Sequence of chain 50.A:
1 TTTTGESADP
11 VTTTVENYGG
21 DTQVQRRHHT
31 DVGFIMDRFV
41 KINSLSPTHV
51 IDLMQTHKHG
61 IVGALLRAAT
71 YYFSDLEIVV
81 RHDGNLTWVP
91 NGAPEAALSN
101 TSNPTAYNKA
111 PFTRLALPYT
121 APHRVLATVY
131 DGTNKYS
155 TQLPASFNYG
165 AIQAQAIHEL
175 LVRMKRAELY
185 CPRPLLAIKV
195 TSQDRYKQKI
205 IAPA

Binding-site contacts:
Ligand atom C6 contacts residue THR134 of chain 50.B at 3.5 Å.
Ligand atom O3 contacts residue ARG56 of chain 49.C at 3.9 Å.
Ligand atom O6 contacts residue ARG135 of chain 50.B at 3.6 Å.
Ligand atom O3S contacts residue THR134 of chain 50.B at 3.3 Å (h-bond).
Ligand atom O6S contacts residue ARG135 of chain 50.B at 3.7 Å.
Ligand atom O1 contacts residue ASP133 of chain 50.B at 4.1 Å.
Ligand atom O3 contacts residue ASP59 of chain 49.C at 4.0 Å.
Ligand atom O2S contacts residue ASP58 of chain 49.C at 2.3 Å (salt-bridge).
Ligand atom O6S contacts residue LYS193 of chain 50.A at 3.4 Å.
Ligand atom C3 contacts residue ARG56 of chain 49.C at 3.9 Å.
Ligand atom O5S contacts residue ARG135 of chain 50.B at 3.6 Å.
Ligand atom O5S contacts residue ASN88 of chain 49.C at 3.0 Å (h-bond).
Ligand atom O6 contacts residue LYS193 of chain 50.A at 3.5 Å.
Ligand atom S2 contacts residue ARG135 of chain 50.B at 4.0 Å.
Ligand atom O2S contacts residue ARG56 of chain 49.C at 4.1 Å.
Ligand atom O2S contacts residue ASP59 of chain 49.C at 3.2 Å.
Ligand atom O6B contacts residue LYS193 of chain 50.A at 4.1 Å.
Ligand atom O1S contacts residue ASP58 of chain 49.C at 4.1 Å.
Ligand atom C5 contacts residue ARG135 of chain 50.B at 4.1 Å.
Ligand atom O5 contacts residue ARG135 of chain 50.B at 3.2 Å.
Ligand atom O5S contacts residue ARG56 of chain 49.C at 3.6 Å (salt-bridge).
Ligand atom S2 contacts residue ARG56 of chain 49.C at 3.4 Å (salt-bridge).
Ligand atom C4 contacts residue LYS193 of chain 50.A at 3.4 Å.
Ligand atom O4 contacts residue THR195 of chain 50.A at 3.7 Å.
Ligand atom N2 contacts residue ARG56 of chain 49.C at 3.9 Å.
Ligand atom S1 contacts residue ASP58 of chain 49.C at 3.7 Å.
Ligand atom C6 contacts residue ARG135 of chain 50.B at 3.8 Å.
Ligand atom O3 contacts residue LYS193 of chain 50.A at 2.8 Å (salt-bridge).
Ligand atom O6S contacts residue ASN88 of chain 49.C at 3.9 Å.
Ligand atom S1 contacts residue ASP59 of chain 49.C at 3.7 Å.
Ligand atom O1S contacts residue ASP59 of chain 49.C at 3.0 Å.
Ligand atom O4S contacts residue ARG56 of chain 49.C at 2.5 Å (salt-bridge).
Ligand atom C3 contacts residue LYS193 of chain 50.A at 3.6 Å.
Ligand atom C1 contacts residue ASP133 of chain 50.B at 4.0 Å.
Ligand atom O5 contacts residue LYS193 of chain 50.A at 3.6 Å.
Ligand atom S2 contacts residue ASN88 of chain 49.C at 4.0 Å.
Ligand atom O6S contacts residue ARG56 of chain 49.C at 3.7 Å.
Ligand atom C2 contacts residue LYS193 of chain 50.A at 3.6 Å.
Ligand atom C5 contacts residue THR134 of chain 50.B at 3.9 Å.
Ligand atom O3S contacts residue LYS193 of chain 50.A at 3.1 Å (salt-bridge).

Sequence of chain 49.C:
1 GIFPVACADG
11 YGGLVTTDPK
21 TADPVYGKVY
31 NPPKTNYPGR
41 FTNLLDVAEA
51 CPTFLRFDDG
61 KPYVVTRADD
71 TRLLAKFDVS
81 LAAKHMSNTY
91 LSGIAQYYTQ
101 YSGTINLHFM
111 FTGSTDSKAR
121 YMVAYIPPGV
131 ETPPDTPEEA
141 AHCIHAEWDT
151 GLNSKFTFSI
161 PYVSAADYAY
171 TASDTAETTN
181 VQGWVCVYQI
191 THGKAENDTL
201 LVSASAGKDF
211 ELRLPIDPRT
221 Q

Sequence of chain 50.B:
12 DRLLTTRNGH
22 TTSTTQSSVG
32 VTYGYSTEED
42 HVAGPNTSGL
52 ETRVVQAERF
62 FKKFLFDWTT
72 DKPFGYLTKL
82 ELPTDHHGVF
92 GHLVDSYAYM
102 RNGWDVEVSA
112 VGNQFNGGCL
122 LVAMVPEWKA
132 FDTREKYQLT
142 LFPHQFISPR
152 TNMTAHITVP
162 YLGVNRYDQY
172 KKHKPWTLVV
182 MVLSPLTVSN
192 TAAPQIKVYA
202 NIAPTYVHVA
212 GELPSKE

A small-molecule ligand and the protein it binds are described below.
Small molecule (SMILES): O=C(O)[C@@H]1O[C@@H](O[C@H]2[C@H](O)[C@@H](NS(=O)(=O)O)[C@@H](O)O[C@@H]2COS(=O)(=O)O)[C@H](OS(=O)(=O)O)[C@@H](O)[C@@H]1O[C@H]1O[C@H](COS(=O)(=O)O)[C@@H](O)[C@H](O)[C@H]1NS(=O)(=O)O